Binding-site contacts:
Ligand atom C1 contacts residue GLN580 of chain 1.C at 4.4 Å.
Ligand atom C1 contacts residue ASN331 of chain 1.C at 1.4 Å.
Ligand atom C8 contacts residue GLN580 of chain 1.C at 3.5 Å.
Ligand atom C2 contacts residue ASN331 of chain 1.C at 2.5 Å.
Ligand atom C8 contacts residue PRO579 of chain 1.C at 4.2 Å (hydrophobic).
Ligand atom C4 contacts residue ASN331 of chain 1.C at 4.2 Å.
Ligand atom O5 contacts residue ASN331 of chain 1.C at 2.3 Å (h-bond).
Ligand atom C5 contacts residue ASN331 of chain 1.C at 3.6 Å.
Ligand atom N2 contacts residue ASN331 of chain 1.C at 2.8 Å (h-bond).
Ligand atom C7 contacts residue ASN331 of chain 1.C at 3.1 Å.
Ligand atom C3 contacts residue ASN331 of chain 1.C at 3.8 Å.
Ligand atom C8 contacts residue ASN331 of chain 1.C at 3.5 Å.
Ligand atom C7 contacts residue GLN580 of chain 1.C at 3.7 Å.
Ligand atom N2 contacts residue GLN580 of chain 1.C at 2.9 Å (h-bond).
Ligand atom C8 contacts residue LEU582 of chain 1.C at 4.4 Å (hydrophobic).
Ligand atom C2 contacts residue GLN580 of chain 1.C at 3.9 Å.
Ligand atom O3 contacts residue GLN580 of chain 1.C at 4.3 Å.
Ligand atom O7 contacts residue ASN331 of chain 1.C at 3.6 Å (h-bond).
Ligand atom C3 contacts residue GLN580 of chain 1.C at 3.9 Å.

Sequence of chain 1.C:
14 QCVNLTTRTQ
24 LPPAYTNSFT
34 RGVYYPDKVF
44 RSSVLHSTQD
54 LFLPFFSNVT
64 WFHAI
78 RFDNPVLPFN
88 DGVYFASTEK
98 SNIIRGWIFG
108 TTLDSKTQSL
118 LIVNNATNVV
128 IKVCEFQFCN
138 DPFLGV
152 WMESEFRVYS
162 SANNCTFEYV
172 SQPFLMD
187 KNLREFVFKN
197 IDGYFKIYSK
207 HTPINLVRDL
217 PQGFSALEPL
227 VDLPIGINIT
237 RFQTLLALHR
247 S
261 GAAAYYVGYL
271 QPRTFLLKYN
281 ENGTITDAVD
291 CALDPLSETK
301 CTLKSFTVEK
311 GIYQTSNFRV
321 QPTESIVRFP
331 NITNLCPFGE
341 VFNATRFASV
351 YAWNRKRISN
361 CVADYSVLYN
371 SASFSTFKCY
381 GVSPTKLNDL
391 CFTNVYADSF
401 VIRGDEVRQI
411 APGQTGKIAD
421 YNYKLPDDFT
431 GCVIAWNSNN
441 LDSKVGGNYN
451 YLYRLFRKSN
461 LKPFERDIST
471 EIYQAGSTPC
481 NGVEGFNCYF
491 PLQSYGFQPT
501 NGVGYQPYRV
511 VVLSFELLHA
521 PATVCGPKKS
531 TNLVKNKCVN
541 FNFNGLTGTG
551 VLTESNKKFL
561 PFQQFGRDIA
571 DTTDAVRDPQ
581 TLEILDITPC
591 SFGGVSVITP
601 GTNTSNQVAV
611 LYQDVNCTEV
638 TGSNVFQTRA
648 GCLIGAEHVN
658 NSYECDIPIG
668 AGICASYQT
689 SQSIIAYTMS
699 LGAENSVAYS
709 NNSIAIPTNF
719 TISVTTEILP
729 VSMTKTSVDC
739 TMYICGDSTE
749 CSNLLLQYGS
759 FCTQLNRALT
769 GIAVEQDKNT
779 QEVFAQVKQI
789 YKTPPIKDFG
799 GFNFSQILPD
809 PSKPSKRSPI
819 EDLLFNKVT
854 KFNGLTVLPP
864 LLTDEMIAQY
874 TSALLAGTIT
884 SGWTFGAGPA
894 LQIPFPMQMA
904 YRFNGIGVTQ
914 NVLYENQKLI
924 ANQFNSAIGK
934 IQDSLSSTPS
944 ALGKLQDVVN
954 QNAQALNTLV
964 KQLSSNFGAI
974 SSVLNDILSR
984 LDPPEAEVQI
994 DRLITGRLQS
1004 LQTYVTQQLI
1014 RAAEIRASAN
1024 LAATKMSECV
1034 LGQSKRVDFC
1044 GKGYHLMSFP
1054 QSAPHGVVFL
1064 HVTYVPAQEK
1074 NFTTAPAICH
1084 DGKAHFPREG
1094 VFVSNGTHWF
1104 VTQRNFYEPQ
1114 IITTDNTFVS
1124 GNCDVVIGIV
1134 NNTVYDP

This protein binds this small molecule.
Small molecule (SMILES): CC(=O)N[C@H]1[C@H](O[C@H]2[C@H](O)[C@@H](NC(C)=O)CO[C@@H]2CO)O[C@H](CO)[C@@H](O[C@@H]2O[C@H](CO)[C@@H](O)[C@H](O)[C@@H]2O)[C@@H]1O